Sequence of chain 14.E:
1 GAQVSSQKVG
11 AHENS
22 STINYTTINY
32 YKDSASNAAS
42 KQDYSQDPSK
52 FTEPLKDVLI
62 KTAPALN

The small molecule below binds the protein below.
Small molecule (SMILES): CC[C@H](C)[C@H](N)C(=O)N[C@@H](CO)C(=O)N[C@@H](CCC(=O)O)C(=O)N[C@H](C=O)C(C)C

Binding-site contacts:
Ligand atom CG2 contacts residue SER5 of chain 14.E at 3.7 Å.
Ligand atom CA contacts residue ALA2 of chain 14.E at 4.0 Å (hydrophobic).
Ligand atom C contacts residue VAL4 of chain 14.E at 4.0 Å (hydrophobic).
Ligand atom OE2 contacts residue VAL4 of chain 14.E at 3.6 Å.
Ligand atom CB contacts residue GLN3 of chain 14.E at 4.4 Å.
Ligand atom C contacts residue ALA2 of chain 14.E at 4.3 Å (hydrophobic).
Ligand atom CA contacts residue VAL4 of chain 14.E at 4.0 Å (hydrophobic).
Ligand atom O contacts residue SER5 of chain 14.E at 3.8 Å.
Ligand atom CB contacts residue VAL4 of chain 14.E at 4.5 Å (hydrophobic).
Ligand atom OG contacts residue GLN3 of chain 14.E at 3.3 Å (h-bond).
Ligand atom CD contacts residue VAL4 of chain 14.E at 3.8 Å (hydrophobic).
Ligand atom O contacts residue VAL4 of chain 14.E at 2.9 Å (h-bond).
Ligand atom O contacts residue GLN3 of chain 14.E at 3.1 Å (h-bond).
Ligand atom C contacts residue VAL4 of chain 14.E at 4.2 Å (hydrophobic).
Ligand atom N contacts residue ALA2 of chain 14.E at 3.0 Å (h-bond).
Ligand atom O contacts residue VAL4 of chain 14.E at 3.8 Å.
Ligand atom C contacts residue VAL4 of chain 14.E at 3.6 Å (hydrophobic).
Ligand atom CG2 contacts residue GLN3 of chain 14.E at 3.4 Å.
Ligand atom CG2 contacts residue ALA2 of chain 14.E at 4.0 Å (hydrophobic).
Ligand atom CB contacts residue ALA2 of chain 14.E at 3.4 Å (hydrophobic).
Ligand atom CG1 contacts residue GLN3 of chain 14.E at 4.1 Å.
Ligand atom OE1 contacts residue ASN25 of chain 14.E at 4.4 Å.
Ligand atom CA contacts residue ALA2 of chain 14.E at 3.5 Å (hydrophobic).
Ligand atom CB contacts residue VAL4 of chain 14.E at 4.3 Å (hydrophobic).
Ligand atom CB contacts residue GLN3 of chain 14.E at 3.4 Å.
Ligand atom O contacts residue ALA2 of chain 14.E at 3.9 Å.
Ligand atom N contacts residue VAL4 of chain 14.E at 3.0 Å (h-bond).
Ligand atom O contacts residue SER6 of chain 14.E at 4.1 Å.
Ligand atom CB contacts residue ALA2 of chain 14.E at 4.3 Å (hydrophobic).
Ligand atom OE1 contacts residue VAL4 of chain 14.E at 3.5 Å.
Ligand atom C contacts residue ALA2 of chain 14.E at 3.7 Å (hydrophobic).
Ligand atom CA contacts residue GLN3 of chain 14.E at 4.2 Å.
Ligand atom C contacts residue GLN3 of chain 14.E at 3.9 Å.
Ligand atom CA contacts residue VAL4 of chain 14.E at 3.5 Å (hydrophobic).
Ligand atom CG2 contacts residue VAL4 of chain 14.E at 3.8 Å (hydrophobic).